A protein and the small-molecule ligand that binds it are described below.
Small molecule (SMILES): CC(=O)N[C@@H]1[C@@H](O)[C@H](O)[C@@H](CO)O[C@H]1O

Binding-site contacts:
Ligand atom C7 contacts residue GLY15 of chain 1.A at 4.2 Å.
Ligand atom N2 contacts residue GLY15 of chain 1.A at 3.8 Å.
Ligand atom C5 contacts residue ASN17 of chain 1.A at 3.7 Å.
Ligand atom N2 contacts residue ASN17 of chain 1.A at 2.9 Å (h-bond).
Ligand atom O7 contacts residue ASN17 of chain 1.A at 3.6 Å.
Ligand atom O7 contacts residue THR34 of chain 1.A at 3.2 Å.
Ligand atom C5 contacts residue LEU123 of chain 1.A at 4.3 Å (hydrophobic).
Ligand atom C8 contacts residue ASN17 of chain 1.A at 4.5 Å.
Ligand atom C8 contacts residue THR34 of chain 1.A at 4.0 Å.
Ligand atom O5 contacts residue ASN17 of chain 1.A at 2.4 Å (h-bond).
Ligand atom C2 contacts residue ASN17 of chain 1.A at 2.5 Å.
Ligand atom C8 contacts residue ALA36 of chain 1.A at 3.9 Å (hydrophobic).
Ligand atom C1 contacts residue ASN17 of chain 1.A at 1.5 Å.
Ligand atom C7 contacts residue THR34 of chain 1.A at 4.0 Å.
Ligand atom C7 contacts residue ASN17 of chain 1.A at 3.4 Å.
Ligand atom C6 contacts residue LEU123 of chain 1.A at 4.3 Å (hydrophobic).
Ligand atom C3 contacts residue ASN17 of chain 1.A at 3.8 Å.
Ligand atom O5 contacts residue LEU123 of chain 1.A at 3.7 Å.
Ligand atom C4 contacts residue ASN17 of chain 1.A at 4.3 Å.
Ligand atom C8 contacts residue GLY15 of chain 1.A at 3.6 Å.
Ligand atom C1 contacts residue LEU123 of chain 1.A at 4.3 Å (hydrophobic).
Ligand atom C8 contacts residue THR35 of chain 1.A at 4.1 Å.

Sequence of chain 1.A:
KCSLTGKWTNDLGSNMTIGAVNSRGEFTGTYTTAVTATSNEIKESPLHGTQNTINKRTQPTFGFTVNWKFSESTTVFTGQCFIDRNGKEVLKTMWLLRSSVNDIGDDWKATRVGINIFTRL